Sequence of chain 1.H:
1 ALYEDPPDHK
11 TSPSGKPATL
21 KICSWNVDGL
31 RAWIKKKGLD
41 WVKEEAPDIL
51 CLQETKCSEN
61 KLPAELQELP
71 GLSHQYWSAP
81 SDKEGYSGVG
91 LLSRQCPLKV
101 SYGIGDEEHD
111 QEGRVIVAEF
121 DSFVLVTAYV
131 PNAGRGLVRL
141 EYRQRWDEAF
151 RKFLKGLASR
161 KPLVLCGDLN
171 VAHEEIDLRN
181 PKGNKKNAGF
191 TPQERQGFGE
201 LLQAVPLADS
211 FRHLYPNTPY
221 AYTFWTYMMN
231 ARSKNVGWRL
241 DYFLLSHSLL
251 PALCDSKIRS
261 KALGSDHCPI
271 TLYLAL

Binding-site contacts:
Ligand atom C4' contacts residue TYR129 of chain 1.H at 3.5 Å (hydrophobic).
Ligand atom O3' contacts residue 3DR1 of chain 1.E at 2.4 Å (h-bond).
Ligand atom C2' contacts residue MN1 of chain 1.J at 3.0 Å.
Ligand atom O3' contacts residue MN1 of chain 1.J at 2.3 Å.
Ligand atom N3 contacts residue DG9 of chain 1.F at 3.8 Å.
Ligand atom O4 contacts residue DA8 of chain 1.F at 3.5 Å (h-bond).
Ligand atom C5' contacts residue TYR129 of chain 1.H at 3.4 Å (hydrophobic).
Ligand atom N1 contacts residue DA8 of chain 1.F at 3.1 Å (h-bond).
Ligand atom O2 contacts residue DG9 of chain 1.F at 2.7 Å (h-bond).
Ligand atom C2 contacts residue DT7 of chain 1.F at 3.9 Å.
Ligand atom N4 contacts residue ARG135 of chain 1.H at 3.4 Å (salt-bridge).
Ligand atom O3' contacts residue TYR129 of chain 1.H at 2.9 Å (h-bond).
Ligand atom O3' contacts residue GLU54 of chain 1.H at 2.4 Å (salt-bridge).
Ligand atom N4 contacts residue DG6 of chain 1.F at 3.1 Å (h-bond).
Ligand atom OP2 contacts residue ASN132 of chain 1.H at 3.8 Å.
Ligand atom N3 contacts residue DG9 of chain 1.F at 3.2 Å (h-bond).
Ligand atom O3' contacts residue TYR86 of chain 1.H at 3.8 Å.
Ligand atom C3' contacts residue MN1 of chain 1.J at 3.1 Å.
Ligand atom C4 contacts residue DG6 of chain 1.F at 3.5 Å.
Ligand atom OP1 contacts residue TYR86 of chain 1.H at 3.0 Å (h-bond).
Ligand atom C2 contacts residue DG9 of chain 1.F at 3.3 Å.
Ligand atom N4 contacts residue DG9 of chain 1.F at 3.3 Å (h-bond).
Ligand atom O2 contacts residue DT7 of chain 1.F at 3.0 Å (h-bond).
Ligand atom N3 contacts residue DT7 of chain 1.F at 4.0 Å.
Ligand atom N6 contacts residue DG6 of chain 1.F at 3.9 Å.
Ligand atom C2' contacts residue GLU54 of chain 1.H at 3.7 Å.
Ligand atom C5' contacts residue ASN132 of chain 1.H at 3.9 Å.
Ligand atom C2 contacts residue DG9 of chain 1.F at 3.8 Å.
Ligand atom C3' contacts residue 3DR1 of chain 1.E at 3.5 Å.
Ligand atom C3' contacts residue GLU54 of chain 1.H at 3.7 Å.
Ligand atom C2 contacts residue DA8 of chain 1.F at 2.6 Å.
Ligand atom C3' contacts residue TYR129 of chain 1.H at 3.7 Å (hydrophobic).
Ligand atom OP1 contacts residue ASN132 of chain 1.H at 3.8 Å.
Ligand atom O5' contacts residue TYR86 of chain 1.H at 3.5 Å.
Ligand atom P contacts residue TYR86 of chain 1.H at 3.9 Å.
Ligand atom N1 contacts residue DT7 of chain 1.F at 3.7 Å.
Ligand atom N3 contacts residue DG6 of chain 1.F at 3.5 Å (h-bond).
Ligand atom O2 contacts residue DA8 of chain 1.F at 3.9 Å.
Ligand atom N6 contacts residue DT7 of chain 1.F at 3.9 Å.
Ligand atom N3 contacts residue DA8 of chain 1.F at 3.4 Å.

This protein binds this small molecule.
Small molecule (SMILES): Cc1cn([C@H]2C[C@H](O[P](=O)(O)OC[C@H]3O[C@@H](n4cnc5c(N)ncnc54)C[C@@H]3O[P](=O)(O)OC[C@H]3O[C@@H](n4ccc(N)nc4=O)C[C@@H]3O)[C@@H](CO[P](=O)(O)O[C@H]3C[C@H](n4ccc(N)nc4=O)O[C@@H]3CO)O2)c(=O)[nH]c1=O